Sequence of chain 1.B:
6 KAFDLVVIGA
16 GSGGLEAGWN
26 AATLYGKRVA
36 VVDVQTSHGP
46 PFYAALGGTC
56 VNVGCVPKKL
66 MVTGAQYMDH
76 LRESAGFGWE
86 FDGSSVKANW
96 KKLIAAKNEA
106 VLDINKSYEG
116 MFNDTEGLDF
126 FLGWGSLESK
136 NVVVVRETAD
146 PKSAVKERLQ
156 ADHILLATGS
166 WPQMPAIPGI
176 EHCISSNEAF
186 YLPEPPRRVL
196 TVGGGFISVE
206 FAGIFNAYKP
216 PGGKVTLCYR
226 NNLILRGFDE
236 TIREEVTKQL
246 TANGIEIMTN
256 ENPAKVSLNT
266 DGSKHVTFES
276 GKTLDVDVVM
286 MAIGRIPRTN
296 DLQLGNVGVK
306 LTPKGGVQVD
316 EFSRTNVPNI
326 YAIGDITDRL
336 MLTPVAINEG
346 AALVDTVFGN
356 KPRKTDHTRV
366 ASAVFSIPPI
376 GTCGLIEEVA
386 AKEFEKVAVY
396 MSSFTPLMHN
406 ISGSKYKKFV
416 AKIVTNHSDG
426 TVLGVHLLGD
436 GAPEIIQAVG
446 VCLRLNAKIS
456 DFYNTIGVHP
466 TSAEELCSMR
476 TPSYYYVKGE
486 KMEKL

A protein and the small-molecule ligand that binds it are described below.
Small molecule (SMILES): c1cc2cc(-c3ncc(C4(N5CCCC5)CCCCC4)s3)ccc2[nH]1

Binding-site contacts:
Ligand atom CAA contacts residue GLY115 of chain 1.B at 3.6 Å.
Ligand atom CAN contacts residue MET116 of chain 1.B at 3.9 Å (hydrophobic).
Ligand atom CAY contacts residue TRP24 of chain 1.B at 3.8 Å (hydrophobic).
Ligand atom NAB contacts residue MET116 of chain 1.B at 3.6 Å.
Ligand atom SAP contacts residue MET116 of chain 1.B at 3.9 Å.
Ligand atom CAL contacts residue MET116 of chain 1.B at 3.7 Å (hydrophobic).
Ligand atom CAW contacts residue TYR113 of chain 1.B at 3.8 Å (hydrophobic).
Ligand atom CAV contacts residue MET116 of chain 1.B at 4.1 Å (hydrophobic).
Ligand atom CAK contacts residue GLY115 of chain 1.B at 4.2 Å.
Ligand atom CAX contacts residue GLU21 of chain 1.B at 4.4 Å.
Ligand atom NAU contacts residue GLU21 of chain 1.B at 4.1 Å.
Ligand atom CAA contacts residue ASP119 of chain 1.B at 4.5 Å.
Ligand atom CAG contacts residue TYR113 of chain 1.B at 4.4 Å (hydrophobic).
Ligand atom CAV contacts residue TRP24 of chain 1.B at 3.6 Å (hydrophobic).
Ligand atom CAC contacts residue MET116 of chain 1.B at 3.5 Å (hydrophobic).
Ligand atom CAY contacts residue LEU20 of chain 1.B at 3.8 Å (hydrophobic).
Ligand atom CAE contacts residue TRP24 of chain 1.B at 3.6 Å (hydrophobic).
Ligand atom CAI contacts residue TRP24 of chain 1.B at 4.0 Å (hydrophobic).
Ligand atom CAL contacts residue SER112 of chain 1.B at 3.6 Å.
Ligand atom CAM contacts residue SER112 of chain 1.B at 3.8 Å.
Ligand atom CAK contacts residue SER112 of chain 1.B at 3.1 Å.
Ligand atom CAM contacts residue MET116 of chain 1.B at 3.8 Å (hydrophobic).
Ligand atom CAD contacts residue MET116 of chain 1.B at 3.8 Å (hydrophobic).
Ligand atom CAO contacts residue MET116 of chain 1.B at 4.0 Å (hydrophobic).
Ligand atom CAX contacts residue LEU20 of chain 1.B at 3.9 Å (hydrophobic).
Ligand atom NAB contacts residue ASP119 of chain 1.B at 4.2 Å.
Ligand atom CAY contacts residue GLU21 of chain 1.B at 3.7 Å.
Ligand atom CAC contacts residue GLY115 of chain 1.B at 4.2 Å.
Ligand atom SAP contacts residue TRP24 of chain 1.B at 4.0 Å.
Ligand atom CAK contacts residue MET116 of chain 1.B at 3.9 Å (hydrophobic).
Ligand atom NAB contacts residue GLY115 of chain 1.B at 3.4 Å (h-bond).
Ligand atom CAE contacts residue MET116 of chain 1.B at 3.7 Å (hydrophobic).
Ligand atom CAV contacts residue GLU21 of chain 1.B at 4.3 Å.
Ligand atom CAA contacts residue MET116 of chain 1.B at 3.7 Å (hydrophobic).
Ligand atom CAD contacts residue TRP24 of chain 1.B at 4.2 Å (hydrophobic).
Ligand atom CAX contacts residue TYR113 of chain 1.B at 4.1 Å (hydrophobic).
Ligand atom CAH contacts residue TRP24 of chain 1.B at 3.4 Å (hydrophobic).
Ligand atom CAA contacts residue SER112 of chain 1.B at 4.0 Å.